Binding-site contacts:
Ligand atom OXT contacts residue TYR84 of chain 1.C at 2.5 Å (h-bond).
Ligand atom N contacts residue SER77 of chain 1.C at 2.8 Å (h-bond).
Ligand atom ND2 contacts residue GLN97 of chain 1.C at 2.9 Å (h-bond).
Ligand atom CA contacts residue TYR159 of chain 1.C at 3.4 Å (hydrophobic).
Ligand atom N contacts residue TYR159 of chain 1.C at 3.4 Å (h-bond).
Ligand atom O contacts residue TRP73 of chain 1.C at 3.3 Å (h-bond).
Ligand atom O contacts residue LYS66 of chain 1.C at 2.9 Å (salt-bridge).
Ligand atom OXT contacts residue THR143 of chain 1.C at 2.5 Å (h-bond).
Ligand atom N contacts residue TRP73 of chain 1.C at 3.4 Å (h-bond).
Ligand atom CE2 contacts residue HIS155 of chain 1.C at 3.2 Å.
Ligand atom N contacts residue GLN70 of chain 1.C at 3.0 Å (h-bond).
Ligand atom O contacts residue GLN70 of chain 1.C at 3.3 Å (h-bond).
Ligand atom N contacts residue TYR171 of chain 1.C at 2.8 Å (h-bond).
Ligand atom ND2 contacts residue TRP73 of chain 1.C at 3.2 Å.
Ligand atom O contacts residue LYS146 of chain 1.C at 3.1 Å.
Ligand atom O contacts residue TYR84 of chain 1.C at 3.2 Å (h-bond).
Ligand atom CZ contacts residue HIS155 of chain 1.C at 3.4 Å.
Ligand atom OG1 contacts residue LYS146 of chain 1.C at 3.2 Å (salt-bridge).
Ligand atom O contacts residue TYR159 of chain 1.C at 2.6 Å (h-bond).
Ligand atom C contacts residue TYR7 of chain 1.C at 3.4 Å (hydrophobic).
Ligand atom OD1 contacts residue GLN97 of chain 1.C at 3.1 Å (h-bond).
Ligand atom O contacts residue LYS146 of chain 1.C at 3.0 Å (salt-bridge).
Ligand atom CG contacts residue GLN97 of chain 1.C at 3.4 Å.
Ligand atom CG contacts residue TYR171 of chain 1.C at 3.4 Å (hydrophobic).
Ligand atom O contacts residue TRP147 of chain 1.C at 3.2 Å (h-bond).
Ligand atom CA contacts residue TYR7 of chain 1.C at 3.2 Å (hydrophobic).
Ligand atom O contacts residue ASN80 of chain 1.C at 2.9 Å (h-bond).
Ligand atom N contacts residue TYR156 of chain 1.C at 2.9 Å (h-bond).
Ligand atom CG contacts residue GLU9 of chain 1.C at 3.4 Å.
Ligand atom CA contacts residue TRP73 of chain 1.C at 3.4 Å (hydrophobic).
Ligand atom N contacts residue TYR7 of chain 1.C at 3.1 Å (h-bond).
Ligand atom C contacts residue THR143 of chain 1.C at 3.4 Å.
Ligand atom O contacts residue TRP73 of chain 1.C at 2.9 Å (h-bond).
Ligand atom CB contacts residue SER77 of chain 1.C at 3.2 Å.
Ligand atom N contacts residue TYR7 of chain 1.C at 3.4 Å.
Ligand atom CE contacts residue TRP167 of chain 1.C at 3.1 Å (hydrophobic).
Ligand atom OD1 contacts residue GLN70 of chain 1.C at 3.3 Å (h-bond).
Ligand atom CD contacts residue GLU163 of chain 1.C at 3.3 Å.
Ligand atom C contacts residue TYR159 of chain 1.C at 3.4 Å (hydrophobic).
Ligand atom O contacts residue TRP147 of chain 1.C at 3.0 Å (h-bond).

A protein and the small-molecule ligand that binds it are described below.
Small molecule (SMILES): CSCC[C@H](NC(=O)[C@@H](NC(=O)[C@H](C)NC(=O)[C@H](Cc1ccccc1)NC(=O)[C@H](CC(N)=O)NC(=O)[C@H](C)NC(=O)[C@@H]1CCCN1C(=O)CNC(=O)[C@@H](N)CCCCN)[C@@H](C)O)C(=O)O

Sequence of chain 1.C:
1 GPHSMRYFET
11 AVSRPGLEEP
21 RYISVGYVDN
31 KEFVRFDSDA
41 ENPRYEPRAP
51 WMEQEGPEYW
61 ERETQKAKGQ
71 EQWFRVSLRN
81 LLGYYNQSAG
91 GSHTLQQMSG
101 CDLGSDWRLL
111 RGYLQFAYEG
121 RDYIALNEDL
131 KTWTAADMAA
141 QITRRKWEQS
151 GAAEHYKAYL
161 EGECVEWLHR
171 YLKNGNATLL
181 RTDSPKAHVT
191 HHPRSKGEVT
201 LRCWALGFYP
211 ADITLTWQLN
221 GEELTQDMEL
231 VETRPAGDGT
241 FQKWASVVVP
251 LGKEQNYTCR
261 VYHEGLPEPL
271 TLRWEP